A protein and the small-molecule ligand that binds it are described below.
Small molecule (SMILES): CC[C@H](C)[C@H](NC(=O)[C@@H]1CCCN1C(=O)CNC(=O)[C@@H](NC(=O)[C@H](CC(C)C)NC(=O)CNC(=O)[C@H](CCCN=C(N)N)NC(=O)CNC(=O)CNC(=O)[C@@H]1C[C@@H](O)CN1)[C@@H](C)O)C(=O)NCC(=O)N1CCC[C@H]1C=O

Binding-site contacts:
Ligand atom CA contacts residue ASP104 of chain 1.M at 3.5 Å.
Ligand atom O contacts residue SER95 of chain 1.N at 2.7 Å (h-bond).
Ligand atom OG1 contacts residue PHE103 of chain 1.M at 2.8 Å (h-bond).
Ligand atom CD1 contacts residue ILE34 of chain 1.N at 3.5 Å (hydrophobic).
Ligand atom N contacts residue TRP33 of chain 1.M at 3.8 Å.
Ligand atom CB contacts residue ASP104 of chain 1.M at 3.7 Å.
Ligand atom CG contacts residue TYR100 of chain 1.N at 3.4 Å (hydrophobic).
Ligand atom CG2 contacts residue TYR32 of chain 1.N at 3.8 Å (hydrophobic).
Ligand atom C contacts residue ASP104 of chain 1.M at 3.7 Å.
Ligand atom CA contacts residue SER95 of chain 1.N at 3.5 Å.
Ligand atom OG1 contacts residue ASP104 of chain 1.M at 2.6 Å (salt-bridge).
Ligand atom CG contacts residue ASP104 of chain 1.M at 3.7 Å.
Ligand atom CB contacts residue SER95 of chain 1.N at 3.4 Å.
Ligand atom CG contacts residue TRP33 of chain 1.M at 3.5 Å (hydrophobic).
Ligand atom CB contacts residue ASN38 of chain 1.N at 3.6 Å.
Ligand atom C contacts residue TRP33 of chain 1.M at 3.8 Å (hydrophobic).
Ligand atom C contacts residue ASN38 of chain 1.N at 3.6 Å.
Ligand atom CZ contacts residue TRP33 of chain 1.M at 3.6 Å (hydrophobic).
Ligand atom CA contacts residue ASP31 of chain 1.M at 3.2 Å.
Ligand atom N contacts residue ASP104 of chain 1.M at 2.9 Å (salt-bridge).
Ligand atom O contacts residue LEU101 of chain 1.M at 3.5 Å.
Ligand atom O contacts residue ASN38 of chain 1.N at 2.9 Å (h-bond).
Ligand atom CG2 contacts residue ASP104 of chain 1.M at 3.1 Å.
Ligand atom NH2 contacts residue TRP33 of chain 1.M at 3.7 Å.
Ligand atom O contacts residue TYR53 of chain 1.N at 3.4 Å.
Ligand atom NE contacts residue TRP33 of chain 1.M at 3.7 Å.
Ligand atom CA contacts residue THR102 of chain 1.M at 3.4 Å.
Ligand atom O contacts residue LEU101 of chain 1.M at 3.4 Å.
Ligand atom N contacts residue ASP31 of chain 1.M at 3.1 Å (salt-bridge).
Ligand atom CA contacts residue ASN38 of chain 1.N at 3.5 Å.
Ligand atom OG1 contacts residue LEU101 of chain 1.M at 3.2 Å (h-bond).
Ligand atom CA contacts residue ASP104 of chain 1.M at 3.6 Å.
Ligand atom N contacts residue ASP104 of chain 1.M at 2.9 Å (salt-bridge).
Ligand atom CA contacts residue LEU101 of chain 1.M at 3.6 Å (hydrophobic).
Ligand atom CB contacts residue ASP104 of chain 1.M at 3.2 Å.
Ligand atom O contacts residue TRP33 of chain 1.M at 3.0 Å (h-bond).
Ligand atom CD contacts residue TYR100 of chain 1.N at 3.7 Å (hydrophobic).
Ligand atom O contacts residue THR102 of chain 1.M at 2.7 Å (h-bond).
Ligand atom CG2 contacts residue PHE50 of chain 1.N at 3.4 Å (hydrophobic).
Ligand atom CD1 contacts residue SER36 of chain 1.N at 3.7 Å.

Sequence of chain 1.M:
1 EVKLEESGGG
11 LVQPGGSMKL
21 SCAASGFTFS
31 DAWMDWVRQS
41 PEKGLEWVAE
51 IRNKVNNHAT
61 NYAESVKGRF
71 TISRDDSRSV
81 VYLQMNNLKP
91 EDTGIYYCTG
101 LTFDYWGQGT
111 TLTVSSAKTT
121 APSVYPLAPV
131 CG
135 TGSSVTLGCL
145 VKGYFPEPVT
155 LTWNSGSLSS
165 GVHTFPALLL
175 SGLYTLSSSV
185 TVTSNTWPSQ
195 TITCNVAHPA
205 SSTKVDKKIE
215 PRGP

Sequence of chain 1.N:
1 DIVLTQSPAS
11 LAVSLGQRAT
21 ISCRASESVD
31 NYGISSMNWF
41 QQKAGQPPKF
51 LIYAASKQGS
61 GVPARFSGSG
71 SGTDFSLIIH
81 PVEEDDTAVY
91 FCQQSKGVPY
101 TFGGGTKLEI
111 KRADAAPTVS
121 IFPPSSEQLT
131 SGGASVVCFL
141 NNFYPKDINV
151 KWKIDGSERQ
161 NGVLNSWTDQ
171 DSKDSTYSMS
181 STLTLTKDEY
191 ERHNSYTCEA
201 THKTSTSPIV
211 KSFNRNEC